This small molecule binds to this protein.
Small molecule (SMILES): C=C(C)c1cccc(C(C)(C)NC(=O)Nc2ccc(Cl)c(C(=O)N(C)C)c2)c1

Binding-site contacts:
Ligand atom C8 contacts residue THR221 of chain 4.A at 3.5 Å.
Ligand atom C18 contacts residue TYR365 of chain 1.A at 3.7 Å (hydrophobic).
Ligand atom C11 contacts residue VAL334 of chain 4.A at 3.6 Å (hydrophobic).
Ligand atom CL1 contacts residue VAL62 of chain 1.A at 3.5 Å.
Ligand atom C11 contacts residue GLY303 of chain 4.A at 4.0 Å.
Ligand atom O1 contacts residue ALA163 of chain 4.A at 4.0 Å.
Ligand atom C5 contacts residue GLY303 of chain 4.A at 4.0 Å.
Ligand atom C2 contacts residue GLY303 of chain 4.A at 3.9 Å.
Ligand atom C7 contacts residue IMP1 of chain 4.B at 3.5 Å.
Ligand atom C19 contacts residue PRO64 of chain 1.A at 4.0 Å (hydrophobic).
Ligand atom CL1 contacts residue GLY364 of chain 1.A at 3.6 Å.
Ligand atom C4 contacts residue MET302 of chain 4.A at 3.7 Å (hydrophobic).
Ligand atom C11 contacts residue GLU336 of chain 4.A at 3.8 Å.
Ligand atom C4 contacts residue GLY303 of chain 4.A at 3.6 Å.
Ligand atom C8 contacts residue ALA163 of chain 4.A at 3.6 Å (hydrophobic).
Ligand atom C3 contacts residue GLY303 of chain 4.A at 3.6 Å.
Ligand atom C7 contacts residue ALA163 of chain 4.A at 3.9 Å (hydrophobic).
Ligand atom C20 contacts residue PRO64 of chain 1.A at 3.7 Å (hydrophobic).
Ligand atom C11 contacts residue MET308 of chain 4.A at 3.9 Å (hydrophobic).
Ligand atom O2 contacts residue VAL63 of chain 1.A at 3.8 Å.
Ligand atom C17 contacts residue GLU336 of chain 4.A at 4.0 Å.
Ligand atom C26 contacts residue HIS164 of chain 4.A at 3.5 Å.
Ligand atom C17 contacts residue ALA163 of chain 4.A at 3.8 Å (hydrophobic).
Ligand atom C14 contacts residue GLU336 of chain 4.A at 3.6 Å.
Ligand atom C21 contacts residue PRO64 of chain 1.A at 3.8 Å (hydrophobic).
Ligand atom C8 contacts residue TYR365 of chain 1.A at 3.6 Å (hydrophobic).
Ligand atom C6 contacts residue IMP1 of chain 4.B at 4.0 Å.
Ligand atom C27 contacts residue ASN167 of chain 4.A at 3.7 Å.
Ligand atom CL1 contacts residue ASN167 of chain 4.A at 3.8 Å.
Ligand atom N1 contacts residue GLU336 of chain 4.A at 3.2 Å (salt-bridge).
Ligand atom C8 contacts residue GLU336 of chain 4.A at 3.5 Å.
Ligand atom N2 contacts residue ALA163 of chain 4.A at 3.8 Å.
Ligand atom O2 contacts residue PRO64 of chain 1.A at 3.7 Å.
Ligand atom C8 contacts residue IMP1 of chain 4.B at 3.4 Å.
Ligand atom C9 contacts residue IMP1 of chain 4.B at 3.5 Å.
Ligand atom C12 contacts residue MET308 of chain 4.A at 3.6 Å (hydrophobic).
Ligand atom C19 contacts residue ALA361 of chain 1.A at 4.1 Å (hydrophobic).
Ligand atom N2 contacts residue GLU336 of chain 4.A at 3.1 Å (salt-bridge).
Ligand atom C18 contacts residue GLU336 of chain 4.A at 4.0 Å.
Ligand atom CL1 contacts residue HIS164 of chain 4.A at 3.9 Å.

Sequence of chain 4.A:
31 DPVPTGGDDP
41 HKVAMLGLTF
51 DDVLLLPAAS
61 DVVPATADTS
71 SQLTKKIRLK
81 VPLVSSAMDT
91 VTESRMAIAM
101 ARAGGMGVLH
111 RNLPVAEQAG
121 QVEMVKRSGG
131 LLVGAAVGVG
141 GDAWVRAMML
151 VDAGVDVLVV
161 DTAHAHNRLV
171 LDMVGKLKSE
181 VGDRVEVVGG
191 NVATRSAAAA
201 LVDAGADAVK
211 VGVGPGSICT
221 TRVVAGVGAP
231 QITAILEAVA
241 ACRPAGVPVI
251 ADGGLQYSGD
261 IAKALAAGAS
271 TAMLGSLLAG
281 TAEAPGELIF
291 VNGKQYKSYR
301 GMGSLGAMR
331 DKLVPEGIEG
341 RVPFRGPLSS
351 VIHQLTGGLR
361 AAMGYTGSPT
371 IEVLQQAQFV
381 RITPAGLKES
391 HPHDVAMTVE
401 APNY

Sequence of chain 1.A:
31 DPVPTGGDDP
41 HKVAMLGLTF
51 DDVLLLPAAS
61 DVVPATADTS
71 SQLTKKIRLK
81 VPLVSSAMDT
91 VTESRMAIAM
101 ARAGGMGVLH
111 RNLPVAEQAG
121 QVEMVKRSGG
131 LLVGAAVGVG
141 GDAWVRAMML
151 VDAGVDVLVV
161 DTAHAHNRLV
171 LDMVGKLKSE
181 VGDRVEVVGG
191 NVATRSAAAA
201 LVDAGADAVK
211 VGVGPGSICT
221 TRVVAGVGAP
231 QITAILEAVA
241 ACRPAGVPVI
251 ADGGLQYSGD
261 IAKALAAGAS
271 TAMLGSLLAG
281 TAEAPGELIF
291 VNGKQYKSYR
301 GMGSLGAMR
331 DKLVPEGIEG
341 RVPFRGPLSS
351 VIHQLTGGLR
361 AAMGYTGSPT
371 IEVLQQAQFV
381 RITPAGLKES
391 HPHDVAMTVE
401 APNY